Sequence of chain 2.A:
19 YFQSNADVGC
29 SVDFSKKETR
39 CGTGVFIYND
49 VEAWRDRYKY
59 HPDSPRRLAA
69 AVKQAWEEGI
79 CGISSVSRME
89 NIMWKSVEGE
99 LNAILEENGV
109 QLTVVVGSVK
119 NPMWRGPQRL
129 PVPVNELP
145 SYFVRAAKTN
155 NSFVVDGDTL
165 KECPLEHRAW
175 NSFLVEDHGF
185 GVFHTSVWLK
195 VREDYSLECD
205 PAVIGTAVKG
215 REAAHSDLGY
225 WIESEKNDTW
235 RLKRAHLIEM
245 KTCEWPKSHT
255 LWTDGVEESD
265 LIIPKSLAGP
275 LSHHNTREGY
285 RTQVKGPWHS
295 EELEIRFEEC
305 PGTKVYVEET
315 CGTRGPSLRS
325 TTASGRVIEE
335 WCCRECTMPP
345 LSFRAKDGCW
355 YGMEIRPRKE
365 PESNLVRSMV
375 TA

Binding-site contacts:
Ligand atom O3 contacts residue GLY329 of chain 2.A at 4.1 Å.
Ligand atom C4 contacts residue ARG323 of chain 2.A at 3.9 Å.
Ligand atom O4 contacts residue ARG323 of chain 2.A at 3.1 Å (salt-bridge).
Ligand atom O3 contacts residue ALA327 of chain 2.A at 3.7 Å.
Ligand atom C1 contacts residue ASN154 of chain 1.A at 1.4 Å.
Ligand atom O7 contacts residue LYS350 of chain 2.A at 4.0 Å.
Ligand atom O7 contacts residue ASP351 of chain 2.A at 3.4 Å (salt-bridge).
Ligand atom C7 contacts residue LYS350 of chain 2.A at 4.3 Å.
Ligand atom O4 contacts residue THR326 of chain 2.A at 4.4 Å.
Ligand atom C7 contacts residue ASP351 of chain 2.A at 3.5 Å.
Ligand atom O7 contacts residue ASN154 of chain 1.A at 4.1 Å.
Ligand atom C5 contacts residue ASN154 of chain 1.A at 3.7 Å.
Ligand atom O4 contacts residue ALA327 of chain 2.A at 2.6 Å (h-bond).
Ligand atom O3 contacts residue THR326 of chain 2.A at 3.9 Å.
Ligand atom C4 contacts residue ALA327 of chain 2.A at 3.3 Å (hydrophobic).
Ligand atom N2 contacts residue ASP351 of chain 2.A at 2.9 Å (salt-bridge).
Ligand atom C3 contacts residue ASP351 of chain 2.A at 4.0 Å.
Ligand atom C4 contacts residue ASN154 of chain 1.A at 4.2 Å.
Ligand atom C3 contacts residue ALA327 of chain 2.A at 4.1 Å (hydrophobic).
Ligand atom C1 contacts residue ASP351 of chain 2.A at 4.0 Å.
Ligand atom C2 contacts residue ASP351 of chain 2.A at 3.9 Å.
Ligand atom C8 contacts residue ASN154 of chain 1.A at 3.1 Å.
Ligand atom C3 contacts residue ASN154 of chain 1.A at 3.8 Å.
Ligand atom O5 contacts residue ASN154 of chain 1.A at 2.4 Å (h-bond).
Ligand atom C3 contacts residue ARG323 of chain 2.A at 3.4 Å.
Ligand atom O7 contacts residue GLY352 of chain 2.A at 4.1 Å.
Ligand atom C2 contacts residue ASN154 of chain 1.A at 2.4 Å.
Ligand atom O3 contacts residue ASP351 of chain 2.A at 4.4 Å.
Ligand atom N2 contacts residue ASN154 of chain 1.A at 2.8 Å (h-bond).
Ligand atom C7 contacts residue ASN154 of chain 1.A at 3.2 Å.
Ligand atom O3 contacts residue ARG323 of chain 2.A at 3.2 Å (salt-bridge).

Sequence of chain 1.A:
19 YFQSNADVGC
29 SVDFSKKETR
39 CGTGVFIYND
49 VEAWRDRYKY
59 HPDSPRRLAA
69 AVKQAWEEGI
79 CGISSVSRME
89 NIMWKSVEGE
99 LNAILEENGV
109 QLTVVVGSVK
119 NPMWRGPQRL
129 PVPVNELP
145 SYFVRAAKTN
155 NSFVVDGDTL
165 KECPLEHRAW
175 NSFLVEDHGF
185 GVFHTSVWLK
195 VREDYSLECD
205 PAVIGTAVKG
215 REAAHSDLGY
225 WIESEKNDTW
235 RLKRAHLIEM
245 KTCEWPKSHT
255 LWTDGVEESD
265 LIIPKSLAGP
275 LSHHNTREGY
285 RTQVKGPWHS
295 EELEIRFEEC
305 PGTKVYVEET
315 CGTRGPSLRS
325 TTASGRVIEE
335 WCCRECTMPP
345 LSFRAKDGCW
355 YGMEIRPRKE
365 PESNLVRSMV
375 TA

The protein below binds the small molecule below.
Small molecule (SMILES): CC(=O)N[C@@H]1[C@@H](O)[C@H](O)[C@@H](CO)O[C@H]1O